Sequence of chain 1.B:
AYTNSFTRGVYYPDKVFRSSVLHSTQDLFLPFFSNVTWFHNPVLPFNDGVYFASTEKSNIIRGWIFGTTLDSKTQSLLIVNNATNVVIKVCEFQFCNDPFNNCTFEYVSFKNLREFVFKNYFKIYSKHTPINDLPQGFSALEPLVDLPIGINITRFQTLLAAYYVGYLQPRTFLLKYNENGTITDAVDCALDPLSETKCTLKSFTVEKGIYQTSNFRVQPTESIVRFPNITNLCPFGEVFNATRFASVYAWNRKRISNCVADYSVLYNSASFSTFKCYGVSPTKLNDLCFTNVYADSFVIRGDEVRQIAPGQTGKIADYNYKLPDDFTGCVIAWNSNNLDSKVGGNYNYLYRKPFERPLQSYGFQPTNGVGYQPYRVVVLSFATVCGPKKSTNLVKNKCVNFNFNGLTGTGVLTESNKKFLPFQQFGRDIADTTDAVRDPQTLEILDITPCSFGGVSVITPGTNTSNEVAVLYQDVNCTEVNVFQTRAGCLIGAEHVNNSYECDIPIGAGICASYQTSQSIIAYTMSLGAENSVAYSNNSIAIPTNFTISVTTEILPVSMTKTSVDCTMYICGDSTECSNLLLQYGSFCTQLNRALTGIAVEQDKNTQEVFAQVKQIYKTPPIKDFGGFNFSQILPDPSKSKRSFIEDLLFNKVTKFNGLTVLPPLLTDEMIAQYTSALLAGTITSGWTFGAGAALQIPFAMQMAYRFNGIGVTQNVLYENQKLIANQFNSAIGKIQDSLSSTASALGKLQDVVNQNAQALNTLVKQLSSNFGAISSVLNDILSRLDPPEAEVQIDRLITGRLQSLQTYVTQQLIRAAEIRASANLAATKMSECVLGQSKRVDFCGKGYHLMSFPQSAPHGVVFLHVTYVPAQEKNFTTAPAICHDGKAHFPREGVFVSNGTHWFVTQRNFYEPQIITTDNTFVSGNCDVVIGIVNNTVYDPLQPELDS

Binding-site contacts:
Ligand atom O7 contacts residue ASN61 of chain 1.B at 3.0 Å (h-bond).
Ligand atom C1 contacts residue ASN61 of chain 1.B at 1.4 Å.
Ligand atom O6 contacts residue TYR28 of chain 1.B at 3.1 Å.
Ligand atom C4 contacts residue ASN61 of chain 1.B at 4.2 Å.
Ligand atom C1 contacts residue TYR28 of chain 1.B at 4.4 Å (hydrophobic).
Ligand atom O5 contacts residue TYR28 of chain 1.B at 3.5 Å.
Ligand atom C2 contacts residue ASN61 of chain 1.B at 2.4 Å.
Ligand atom C3 contacts residue ASN61 of chain 1.B at 3.8 Å.
Ligand atom C5 contacts residue TYR28 of chain 1.B at 4.5 Å (hydrophobic).
Ligand atom C7 contacts residue ASN61 of chain 1.B at 3.1 Å.
Ligand atom N2 contacts residue ASN61 of chain 1.B at 2.9 Å (h-bond).
Ligand atom C8 contacts residue ASN61 of chain 1.B at 4.3 Å.
Ligand atom C5 contacts residue ASN61 of chain 1.B at 3.7 Å.
Ligand atom C6 contacts residue TYR28 of chain 1.B at 4.2 Å (hydrophobic).
Ligand atom O5 contacts residue ASN61 of chain 1.B at 2.4 Å (h-bond).

The small molecule below binds the protein below.
Small molecule (SMILES): CC(=O)N[C@@H]1[C@@H](O)[C@H](O)[C@@H](CO)O[C@H]1O